Binding-site contacts:
Ligand atom C5 contacts residue ASN329 of chain 1.C at 3.5 Å.
Ligand atom N2 contacts residue ASN329 of chain 1.C at 3.4 Å (h-bond).
Ligand atom O5 contacts residue ASN329 of chain 1.C at 2.3 Å (h-bond).
Ligand atom N2 contacts residue GLN578 of chain 1.C at 3.7 Å.
Ligand atom C1 contacts residue ASN329 of chain 1.C at 1.6 Å.
Ligand atom O7 contacts residue ASN329 of chain 1.C at 4.3 Å.
Ligand atom C7 contacts residue ASN329 of chain 1.C at 4.1 Å.
Ligand atom C1 contacts residue GLN578 of chain 1.C at 3.8 Å.
Ligand atom C2 contacts residue GLN578 of chain 1.C at 4.2 Å.
Ligand atom C7 contacts residue LEU580 of chain 1.C at 3.6 Å (hydrophobic).
Ligand atom C2 contacts residue ASN329 of chain 1.C at 3.0 Å.
Ligand atom N2 contacts residue LEU580 of chain 1.C at 4.2 Å.
Ligand atom C8 contacts residue LEU580 of chain 1.C at 2.2 Å (hydrophobic).
Ligand atom C4 contacts residue ASN329 of chain 1.C at 4.3 Å.
Ligand atom C6 contacts residue ASN329 of chain 1.C at 4.0 Å.
Ligand atom C3 contacts residue ASN329 of chain 1.C at 4.0 Å.

Sequence of chain 1.C:
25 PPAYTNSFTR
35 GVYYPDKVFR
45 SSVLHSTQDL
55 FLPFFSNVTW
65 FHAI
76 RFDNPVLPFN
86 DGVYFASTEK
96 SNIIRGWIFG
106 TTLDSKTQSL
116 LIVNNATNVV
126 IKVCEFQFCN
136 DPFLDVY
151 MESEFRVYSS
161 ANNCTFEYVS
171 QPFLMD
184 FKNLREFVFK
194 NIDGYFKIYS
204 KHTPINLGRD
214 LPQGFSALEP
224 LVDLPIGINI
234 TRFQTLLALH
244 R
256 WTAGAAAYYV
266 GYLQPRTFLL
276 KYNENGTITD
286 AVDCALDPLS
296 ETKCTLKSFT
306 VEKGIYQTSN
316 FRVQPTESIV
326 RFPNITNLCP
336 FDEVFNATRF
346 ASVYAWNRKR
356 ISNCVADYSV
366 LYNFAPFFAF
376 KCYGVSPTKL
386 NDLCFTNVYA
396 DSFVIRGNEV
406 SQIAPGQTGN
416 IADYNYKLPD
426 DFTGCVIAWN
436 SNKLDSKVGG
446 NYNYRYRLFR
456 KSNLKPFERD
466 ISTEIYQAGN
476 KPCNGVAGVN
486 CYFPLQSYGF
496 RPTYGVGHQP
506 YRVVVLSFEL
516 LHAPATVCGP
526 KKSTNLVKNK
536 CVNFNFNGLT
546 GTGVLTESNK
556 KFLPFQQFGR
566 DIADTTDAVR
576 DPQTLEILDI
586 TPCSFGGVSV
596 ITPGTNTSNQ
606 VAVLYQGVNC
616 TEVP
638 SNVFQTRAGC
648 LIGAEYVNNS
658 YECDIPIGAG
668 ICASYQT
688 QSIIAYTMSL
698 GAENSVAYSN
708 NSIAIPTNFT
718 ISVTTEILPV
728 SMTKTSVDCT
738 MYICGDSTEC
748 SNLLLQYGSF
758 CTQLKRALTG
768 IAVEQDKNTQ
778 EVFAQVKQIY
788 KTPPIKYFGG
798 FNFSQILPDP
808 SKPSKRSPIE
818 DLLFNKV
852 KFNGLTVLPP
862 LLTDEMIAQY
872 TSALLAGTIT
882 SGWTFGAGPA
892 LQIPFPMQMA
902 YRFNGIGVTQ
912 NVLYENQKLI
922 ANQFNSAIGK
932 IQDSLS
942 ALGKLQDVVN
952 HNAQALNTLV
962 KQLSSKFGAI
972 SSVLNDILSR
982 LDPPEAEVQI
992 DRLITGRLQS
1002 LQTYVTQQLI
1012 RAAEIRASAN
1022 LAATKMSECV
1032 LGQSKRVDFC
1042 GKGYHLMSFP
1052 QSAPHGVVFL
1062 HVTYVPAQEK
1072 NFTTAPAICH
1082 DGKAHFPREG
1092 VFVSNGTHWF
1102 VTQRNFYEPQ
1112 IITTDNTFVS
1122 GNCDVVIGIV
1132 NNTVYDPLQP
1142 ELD

A small-molecule ligand and the protein it binds are described below.
Small molecule (SMILES): CC(=O)N[C@H]1[C@H](O[C@H]2[C@H](O)[C@@H](NC(C)=O)CO[C@@H]2CO)O[C@H](CO)[C@@H](O)[C@@H]1O